Sequence of chain 1.F:
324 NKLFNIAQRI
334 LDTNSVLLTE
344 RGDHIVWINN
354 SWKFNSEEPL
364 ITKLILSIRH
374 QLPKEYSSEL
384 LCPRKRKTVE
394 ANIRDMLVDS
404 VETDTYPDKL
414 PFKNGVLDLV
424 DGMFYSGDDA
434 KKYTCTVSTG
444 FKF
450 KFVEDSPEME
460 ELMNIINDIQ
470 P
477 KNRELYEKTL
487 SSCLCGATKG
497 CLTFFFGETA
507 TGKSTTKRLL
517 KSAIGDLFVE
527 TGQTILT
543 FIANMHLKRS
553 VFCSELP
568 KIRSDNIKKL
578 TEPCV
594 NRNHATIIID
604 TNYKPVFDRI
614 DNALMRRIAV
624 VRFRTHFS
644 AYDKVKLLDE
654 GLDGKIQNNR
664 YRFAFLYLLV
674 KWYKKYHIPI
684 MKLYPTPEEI

The small molecule below binds the protein below.
Small molecule (SMILES): Nc1ncnc2c1ncn2[C@@H]1O[C@H](CO[P](=O)(O)O[P](=O)(O)NP(=O)(O)O)[C@@H](O)[C@H]1O

Binding-site contacts:
Ligand atom O3A contacts residue ALA506 of chain 1.F at 3.3 Å.
Ligand atom N3B contacts residue SER510 of chain 1.F at 3.4 Å.
Ligand atom C6 contacts residue LEU650 of chain 1.F at 4.1 Å (hydrophobic).
Ligand atom N1 contacts residue LEU650 of chain 1.F at 3.5 Å (h-bond).
Ligand atom O2A contacts residue GLY508 of chain 1.F at 3.6 Å.
Ligand atom N6 contacts residue ASP467 of chain 1.F at 3.5 Å.
Ligand atom O3A contacts residue LYS509 of chain 1.F at 4.1 Å.
Ligand atom O3' contacts residue ASP652 of chain 1.F at 4.0 Å.
Ligand atom O2A contacts residue THR511 of chain 1.F at 3.2 Å.
Ligand atom N1 contacts residue ASP467 of chain 1.F at 3.6 Å.
Ligand atom N6 contacts residue ILE468 of chain 1.F at 3.9 Å.
Ligand atom PA contacts residue ALA506 of chain 1.F at 4.1 Å.
Ligand atom C5 contacts residue PHE630 of chain 1.F at 3.8 Å (hydrophobic).
Ligand atom N7 contacts residue ALA506 of chain 1.F at 3.8 Å.
Ligand atom O3' contacts residue ASP656 of chain 1.F at 3.4 Å.
Ligand atom C8 contacts residue ALA506 of chain 1.F at 3.8 Å (hydrophobic).
Ligand atom C2 contacts residue ASP652 of chain 1.F at 3.9 Å.
Ligand atom PB contacts residue SER510 of chain 1.F at 4.0 Å.
Ligand atom O1A contacts residue THR511 of chain 1.F at 4.1 Å.
Ligand atom C6 contacts residue ASP467 of chain 1.F at 4.0 Å.
Ligand atom N6 contacts residue LYS649 of chain 1.F at 4.1 Å.
Ligand atom N7 contacts residue PHE630 of chain 1.F at 3.7 Å.
Ligand atom N3 contacts residue LEU650 of chain 1.F at 3.6 Å.
Ligand atom O2B contacts residue LYS509 of chain 1.F at 3.4 Å.
Ligand atom O5' contacts residue ALA506 of chain 1.F at 3.5 Å.
Ligand atom N3 contacts residue LEU655 of chain 1.F at 3.8 Å.
Ligand atom PB contacts residue ALA506 of chain 1.F at 3.9 Å.
Ligand atom O1B contacts residue THR505 of chain 1.F at 3.8 Å.
Ligand atom O3A contacts residue GLY508 of chain 1.F at 3.8 Å.
Ligand atom C2 contacts residue LEU650 of chain 1.F at 3.2 Å (hydrophobic).
Ligand atom O1A contacts residue SER510 of chain 1.F at 3.2 Å.
Ligand atom O2B contacts residue SER510 of chain 1.F at 3.0 Å (h-bond).
Ligand atom O2' contacts residue ASP656 of chain 1.F at 4.0 Å.
Ligand atom O2A contacts residue LYS509 of chain 1.F at 4.1 Å.
Ligand atom N3 contacts residue ASP652 of chain 1.F at 3.5 Å (salt-bridge).
Ligand atom C8 contacts residue PHE630 of chain 1.F at 4.0 Å (hydrophobic).
Ligand atom O2' contacts residue LEU655 of chain 1.F at 3.7 Å.
Ligand atom C2 contacts residue LEU655 of chain 1.F at 3.6 Å (hydrophobic).
Ligand atom O1B contacts residue ALA506 of chain 1.F at 2.9 Å (h-bond).
Ligand atom O3A contacts residue THR507 of chain 1.F at 3.6 Å (h-bond).